The small molecule below binds the protein below.
Small molecule (SMILES): CC(=O)N[C@H]1[C@H](O[C@H]2[C@H](O)[C@@H](NC(C)=O)CO[C@@H]2CO)O[C@H](CO)[C@@H](O[C@@H]2O[C@H](CO)[C@@H](O)[C@H](O[C@H]3O[C@H](CO)[C@@H](O)[C@H](O)[C@@H]3O)[C@@H]2O)[C@@H]1O

Sequence of chain 2.A:
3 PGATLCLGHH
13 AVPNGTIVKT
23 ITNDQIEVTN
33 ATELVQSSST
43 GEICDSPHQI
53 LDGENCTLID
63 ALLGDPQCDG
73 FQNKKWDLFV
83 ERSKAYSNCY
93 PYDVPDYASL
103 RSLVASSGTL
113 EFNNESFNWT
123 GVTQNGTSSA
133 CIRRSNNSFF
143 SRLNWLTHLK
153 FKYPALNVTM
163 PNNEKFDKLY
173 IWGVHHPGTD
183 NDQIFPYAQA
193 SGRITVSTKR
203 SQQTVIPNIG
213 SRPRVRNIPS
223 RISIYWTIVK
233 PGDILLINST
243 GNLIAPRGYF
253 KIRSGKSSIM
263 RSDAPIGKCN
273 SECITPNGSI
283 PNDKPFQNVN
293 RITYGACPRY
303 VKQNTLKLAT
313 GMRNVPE

Binding-site contacts:
Ligand atom C1 contacts residue THR312 of chain 2.A at 3.8 Å.
Ligand atom C3 contacts residue ASN32 of chain 2.A at 3.8 Å.
Ligand atom C8 contacts residue THR34 of chain 2.A at 3.2 Å.
Ligand atom O7 contacts residue ASN32 of chain 2.A at 3.8 Å.
Ligand atom C6 contacts residue THR312 of chain 2.A at 4.1 Å.
Ligand atom O6 contacts residue THR312 of chain 2.A at 4.0 Å.
Ligand atom N2 contacts residue ASN32 of chain 2.A at 2.9 Å (h-bond).
Ligand atom C2 contacts residue ASN32 of chain 2.A at 2.5 Å.
Ligand atom C7 contacts residue THR34 of chain 2.A at 4.1 Å.
Ligand atom C5 contacts residue ASN32 of chain 2.A at 3.7 Å.
Ligand atom C7 contacts residue ASN32 of chain 2.A at 3.5 Å.
Ligand atom C1 contacts residue ASN32 of chain 2.A at 1.4 Å.
Ligand atom O5 contacts residue ASN32 of chain 2.A at 2.3 Å (h-bond).
Ligand atom O7 contacts residue THR34 of chain 2.A at 4.2 Å.
Ligand atom O5 contacts residue THR312 of chain 2.A at 3.1 Å (h-bond).
Ligand atom C4 contacts residue ASN32 of chain 2.A at 4.3 Å.
Ligand atom O6 contacts residue LEU52 of chain 2.B at 3.5 Å.
Ligand atom C6 contacts residue LEU52 of chain 2.B at 3.9 Å (hydrophobic).
Ligand atom C5 contacts residue THR312 of chain 2.A at 4.2 Å.

Sequence of chain 2.B:
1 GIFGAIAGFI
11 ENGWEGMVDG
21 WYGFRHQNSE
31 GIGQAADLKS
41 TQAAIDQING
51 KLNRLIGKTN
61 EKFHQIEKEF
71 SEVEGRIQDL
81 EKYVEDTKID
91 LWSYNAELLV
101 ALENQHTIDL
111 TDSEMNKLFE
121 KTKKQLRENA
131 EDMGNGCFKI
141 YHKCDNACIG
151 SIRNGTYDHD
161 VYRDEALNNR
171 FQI